The small molecule below binds the protein below.
Small molecule (SMILES): CC(=O)N[C@@H]1[C@@H](O)[C@H](O)[C@@H](CO)O[C@H]1O

Binding-site contacts:
Ligand atom O7 contacts residue ASN262 of chain 1.C at 3.5 Å (h-bond).
Ligand atom O7 contacts residue GLY284 of chain 1.C at 4.3 Å.
Ligand atom N2 contacts residue ASN262 of chain 1.C at 2.9 Å (h-bond).
Ligand atom C7 contacts residue GLY284 of chain 1.C at 4.4 Å.
Ligand atom C1 contacts residue ASN262 of chain 1.C at 1.4 Å.
Ligand atom C5 contacts residue ASN262 of chain 1.C at 3.6 Å.
Ligand atom O5 contacts residue ASN262 of chain 1.C at 2.3 Å (h-bond).
Ligand atom C8 contacts residue GLY284 of chain 1.C at 3.9 Å.
Ligand atom O6 contacts residue ASN262 of chain 1.C at 4.5 Å.
Ligand atom C4 contacts residue ASN262 of chain 1.C at 4.2 Å.
Ligand atom C2 contacts residue ASN262 of chain 1.C at 2.5 Å.
Ligand atom C3 contacts residue ASN262 of chain 1.C at 3.8 Å.
Ligand atom C7 contacts residue ASN262 of chain 1.C at 3.4 Å.

Sequence of chain 1.C:
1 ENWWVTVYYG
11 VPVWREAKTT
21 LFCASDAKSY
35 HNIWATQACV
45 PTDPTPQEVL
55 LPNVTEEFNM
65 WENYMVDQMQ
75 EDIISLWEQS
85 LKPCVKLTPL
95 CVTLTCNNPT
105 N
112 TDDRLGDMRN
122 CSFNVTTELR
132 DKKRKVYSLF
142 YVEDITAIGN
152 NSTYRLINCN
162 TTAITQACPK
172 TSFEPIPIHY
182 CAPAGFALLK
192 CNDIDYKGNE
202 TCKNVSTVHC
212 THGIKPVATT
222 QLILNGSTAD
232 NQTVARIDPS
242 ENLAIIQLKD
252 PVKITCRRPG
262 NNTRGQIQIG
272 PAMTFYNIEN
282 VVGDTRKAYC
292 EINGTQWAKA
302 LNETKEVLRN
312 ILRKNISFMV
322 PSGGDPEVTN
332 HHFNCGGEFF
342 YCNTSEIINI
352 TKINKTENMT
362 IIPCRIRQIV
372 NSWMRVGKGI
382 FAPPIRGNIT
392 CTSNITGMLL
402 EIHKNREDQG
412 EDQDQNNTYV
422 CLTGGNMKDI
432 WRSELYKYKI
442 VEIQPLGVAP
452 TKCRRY